Sequence of chain 1.A:
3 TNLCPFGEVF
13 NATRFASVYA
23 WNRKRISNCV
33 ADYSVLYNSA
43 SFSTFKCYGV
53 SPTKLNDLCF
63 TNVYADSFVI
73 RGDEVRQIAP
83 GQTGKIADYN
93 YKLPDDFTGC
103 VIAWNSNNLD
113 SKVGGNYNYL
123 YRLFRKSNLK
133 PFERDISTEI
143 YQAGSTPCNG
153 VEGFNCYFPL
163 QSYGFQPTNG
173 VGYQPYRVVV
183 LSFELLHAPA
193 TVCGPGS

A protein and the small-molecule ligand that binds it are described below.
Small molecule (SMILES): CC(=O)N[C@H]1[C@H](O[C@H]2[C@H](O)[C@@H](NC(C)=O)CO[C@@H]2CO)O[C@H](CO)[C@@H](O[C@@H]2O[C@H](CO)[C@@H](O)[C@H](O)[C@@H]2O)[C@@H]1O

Binding-site contacts:
Ligand atom C8 contacts residue PHE12 of chain 1.A at 4.2 Å (hydrophobic).
Ligand atom C8 contacts residue LEU38 of chain 1.A at 4.2 Å (hydrophobic).
Ligand atom C8 contacts residue PHE8 of chain 1.A at 4.2 Å (hydrophobic).
Ligand atom C5 contacts residue ASN13 of chain 1.A at 3.6 Å.
Ligand atom O5 contacts residue ASN13 of chain 1.A at 2.3 Å (h-bond).
Ligand atom C4 contacts residue ASN13 of chain 1.A at 4.2 Å.
Ligand atom O7 contacts residue GLY9 of chain 1.A at 3.5 Å.
Ligand atom C1 contacts residue ASN13 of chain 1.A at 1.4 Å.
Ligand atom N2 contacts residue ASN13 of chain 1.A at 3.0 Å (h-bond).
Ligand atom C8 contacts residue GLY9 of chain 1.A at 3.7 Å.
Ligand atom C3 contacts residue ASN13 of chain 1.A at 3.8 Å.
Ligand atom C7 contacts residue ASN13 of chain 1.A at 3.7 Å.
Ligand atom C2 contacts residue ASN13 of chain 1.A at 2.5 Å.
Ligand atom C7 contacts residue GLY9 of chain 1.A at 3.7 Å.
Ligand atom O7 contacts residue ASN13 of chain 1.A at 4.0 Å.